Binding-site contacts:
Ligand atom C5 contacts residue ASP55 of chain 1.C at 4.0 Å.
Ligand atom O4 contacts residue ASP55 of chain 1.C at 2.7 Å (salt-bridge).
Ligand atom O6 contacts residue ASP55 of chain 1.C at 2.7 Å (salt-bridge).
Ligand atom O2 contacts residue HIS372 of chain 1.C at 2.9 Å (h-bond).
Ligand atom C6 contacts residue ASP55 of chain 1.C at 3.4 Å.
Ligand atom C3 contacts residue ASP189 of chain 1.C at 3.4 Å.
Ligand atom O1 contacts residue ASP189 of chain 1.C at 3.0 Å (salt-bridge).
Ligand atom O4 contacts residue TRP435 of chain 1.C at 4.0 Å.
Ligand atom C4 contacts residue ASP55 of chain 1.C at 3.5 Å.
Ligand atom C1 contacts residue ARG430 of chain 1.C at 4.0 Å.
Ligand atom O2 contacts residue MSE187 of chain 1.C at 3.4 Å (h-bond).
Ligand atom C5 contacts residue PHE52 of chain 1.C at 4.1 Å (hydrophobic).
Ligand atom C2 contacts residue GLU415 of chain 1.C at 4.2 Å.
Ligand atom O5 contacts residue ARG430 of chain 1.C at 3.5 Å (salt-bridge).
Ligand atom C1 contacts residue GLU415 of chain 1.C at 3.5 Å.
Ligand atom O5 contacts residue GLU415 of chain 1.C at 3.6 Å (salt-bridge).
Ligand atom C2 contacts residue MSE187 of chain 1.C at 4.0 Å.
Ligand atom O6 contacts residue ALA37 of chain 1.C at 3.9 Å.
Ligand atom O1 contacts residue TYR371 of chain 1.C at 3.2 Å (h-bond).
Ligand atom O2 contacts residue TRP377 of chain 1.C at 4.1 Å.
Ligand atom O2 contacts residue TYR371 of chain 1.C at 3.2 Å (h-bond).
Ligand atom O2 contacts residue ASP189 of chain 1.C at 2.9 Å (salt-bridge).
Ligand atom C4 contacts residue ARG54 of chain 1.C at 3.8 Å.
Ligand atom O3 contacts residue ARG54 of chain 1.C at 3.7 Å.
Ligand atom O3 contacts residue TRP435 of chain 1.C at 3.8 Å.
Ligand atom C2 contacts residue ASP189 of chain 1.C at 3.7 Å.
Ligand atom C2 contacts residue HIS372 of chain 1.C at 4.1 Å.
Ligand atom C3 contacts residue ARG54 of chain 1.C at 3.7 Å.
Ligand atom C2 contacts residue TYR371 of chain 1.C at 3.7 Å (hydrophobic).
Ligand atom C2 contacts residue TRP377 of chain 1.C at 4.1 Å (hydrophobic).
Ligand atom C6 contacts residue PHE52 of chain 1.C at 3.5 Å (hydrophobic).
Ligand atom O3 contacts residue ASP189 of chain 1.C at 4.1 Å.
Ligand atom O3 contacts residue MSE187 of chain 1.C at 2.8 Å (h-bond).
Ligand atom C4 contacts residue TRP435 of chain 1.C at 4.0 Å (hydrophobic).
Ligand atom O4 contacts residue PHE52 of chain 1.C at 3.9 Å.
Ligand atom O4 contacts residue ARG54 of chain 1.C at 2.7 Å (salt-bridge).
Ligand atom C1 contacts residue ASP189 of chain 1.C at 4.0 Å.
Ligand atom C3 contacts residue MSE187 of chain 1.C at 3.7 Å.
Ligand atom O6 contacts residue GLN433 of chain 1.C at 3.1 Å (h-bond).
Ligand atom C1 contacts residue TYR371 of chain 1.C at 3.1 Å (hydrophobic).

A protein and the small-molecule ligand that binds it are described below.
Small molecule (SMILES): OC[C@H]1O[C@H](O)[C@H](O)[C@@H](O)[C@@H]1O

Sequence of chain 1.C:
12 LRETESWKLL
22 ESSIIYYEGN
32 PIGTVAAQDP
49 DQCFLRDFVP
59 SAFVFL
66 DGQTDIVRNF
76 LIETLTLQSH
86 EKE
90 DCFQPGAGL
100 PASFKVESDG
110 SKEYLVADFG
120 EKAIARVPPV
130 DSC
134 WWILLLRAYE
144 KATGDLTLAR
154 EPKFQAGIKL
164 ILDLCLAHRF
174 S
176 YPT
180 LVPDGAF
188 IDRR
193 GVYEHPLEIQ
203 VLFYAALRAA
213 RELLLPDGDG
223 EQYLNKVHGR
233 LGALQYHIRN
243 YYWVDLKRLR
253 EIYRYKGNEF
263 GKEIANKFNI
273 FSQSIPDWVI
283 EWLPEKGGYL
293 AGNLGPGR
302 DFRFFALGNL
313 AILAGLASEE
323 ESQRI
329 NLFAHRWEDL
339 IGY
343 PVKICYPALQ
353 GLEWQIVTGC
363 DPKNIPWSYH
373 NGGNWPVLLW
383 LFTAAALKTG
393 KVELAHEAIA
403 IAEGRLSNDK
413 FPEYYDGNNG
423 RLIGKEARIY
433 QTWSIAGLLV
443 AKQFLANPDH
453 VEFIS